Sequence of chain 1.D:
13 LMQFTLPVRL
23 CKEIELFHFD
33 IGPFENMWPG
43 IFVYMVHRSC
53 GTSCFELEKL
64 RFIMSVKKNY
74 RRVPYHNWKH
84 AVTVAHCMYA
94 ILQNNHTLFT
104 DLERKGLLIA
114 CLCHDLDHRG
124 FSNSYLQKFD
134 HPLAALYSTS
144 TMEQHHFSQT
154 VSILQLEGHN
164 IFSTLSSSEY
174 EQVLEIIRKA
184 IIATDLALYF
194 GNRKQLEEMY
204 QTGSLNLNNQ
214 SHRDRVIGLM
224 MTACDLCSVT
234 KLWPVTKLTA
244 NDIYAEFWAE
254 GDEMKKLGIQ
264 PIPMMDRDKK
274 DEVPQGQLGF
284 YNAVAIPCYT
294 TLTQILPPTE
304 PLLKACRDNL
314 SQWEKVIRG

The protein below binds the small molecule below.
Small molecule (SMILES): Cn1nc(N2CCCC2)nc1CCc1nc2ccc(C(F)(F)F)cn2n1

Binding-site contacts:
Ligand atom C16 contacts residue TYR247 of chain 1.D at 3.2 Å (hydrophobic).
Ligand atom C23 contacts residue VAL276 of chain 1.D at 3.6 Å (hydrophobic).
Ligand atom F06 contacts residue TYR78 of chain 1.D at 2.8 Å.
Ligand atom F07 contacts residue VAL232 of chain 1.D at 3.6 Å.
Ligand atom F08 contacts residue LEU229 of chain 1.D at 3.0 Å.
Ligand atom N20 contacts residue MET267 of chain 1.D at 3.6 Å.
Ligand atom C15 contacts residue GLY279 of chain 1.D at 3.6 Å.
Ligand atom F07 contacts residue SER231 of chain 1.D at 2.6 Å.
Ligand atom C14 contacts residue TYR247 of chain 1.D at 3.6 Å (hydrophobic).
Ligand atom N22 contacts residue MET267 of chain 1.D at 3.6 Å.
Ligand atom C10 contacts residue PHE283 of chain 1.D at 3.5 Å (hydrophobic).
Ligand atom C04 contacts residue PHE283 of chain 1.D at 3.7 Å (hydrophobic).
Ligand atom N19 contacts residue GLY279 of chain 1.D at 3.5 Å.
Ligand atom C14 contacts residue MET267 of chain 1.D at 3.5 Å (hydrophobic).
Ligand atom N17 contacts residue TYR247 of chain 1.D at 2.5 Å (h-bond).
Ligand atom C02 contacts residue LEU229 of chain 1.D at 3.7 Å (hydrophobic).
Ligand atom N11 contacts residue PHE283 of chain 1.D at 3.7 Å.
Ligand atom N17 contacts residue GLY279 of chain 1.D at 3.4 Å.
Ligand atom C18 contacts residue GLY279 of chain 1.D at 3.3 Å.
Ligand atom C05 contacts residue SER231 of chain 1.D at 3.5 Å.
Ligand atom C21 contacts residue GLY279 of chain 1.D at 3.5 Å.
Ligand atom C15 contacts residue TYR247 of chain 1.D at 3.2 Å (hydrophobic).
Ligand atom C18 contacts residue MET267 of chain 1.D at 3.7 Å (hydrophobic).
Ligand atom F07 contacts residue ILE246 of chain 1.D at 3.4 Å.
Ligand atom C15 contacts residue GLN280 of chain 1.D at 3.3 Å.
Ligand atom C18 contacts residue TYR247 of chain 1.D at 3.7 Å (hydrophobic).
Ligand atom C26 contacts residue MET267 of chain 1.D at 3.7 Å (hydrophobic).
Ligand atom C16 contacts residue GLY279 of chain 1.D at 3.3 Å.
Ligand atom F06 contacts residue ILE246 of chain 1.D at 3.6 Å.
Ligand atom N13 contacts residue GLN280 of chain 1.D at 3.2 Å (h-bond).
Ligand atom N20 contacts residue GLY279 of chain 1.D at 3.3 Å (h-bond).
Ligand atom C25 contacts residue PRO266 of chain 1.D at 3.7 Å (hydrophobic).
Ligand atom C12 contacts residue PHE250 of chain 1.D at 3.7 Å (hydrophobic).
Ligand atom C24 contacts residue LYS272 of chain 1.D at 3.2 Å.
Ligand atom C02 contacts residue PHE283 of chain 1.D at 3.6 Å (hydrophobic).
Ligand atom C16 contacts residue MET267 of chain 1.D at 3.6 Å (hydrophobic).
Ligand atom C03 contacts residue PHE283 of chain 1.D at 3.4 Å (hydrophobic).
Ligand atom C24 contacts residue GLU275 of chain 1.D at 3.6 Å.
Ligand atom F06 contacts residue SER231 of chain 1.D at 3.4 Å.
Ligand atom N11 contacts residue PHE250 of chain 1.D at 3.5 Å.